This protein binds this small molecule.
Small molecule (SMILES): NCC(=O)O

Sequence of chain 1.D:
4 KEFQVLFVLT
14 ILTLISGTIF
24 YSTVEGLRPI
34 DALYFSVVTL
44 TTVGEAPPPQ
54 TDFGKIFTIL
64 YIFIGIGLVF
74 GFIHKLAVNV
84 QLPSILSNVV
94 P

Binding-site contacts:
Ligand atom N contacts residue THR54 of chain 1.D at 3.9 Å.
Ligand atom CA contacts residue THR54 of chain 1.D at 3.7 Å.
Ligand atom OXT contacts residue GLU28 of chain 1.D at 3.8 Å.
Ligand atom OXT contacts residue VAL27 of chain 1.D at 4.0 Å.
Ligand atom OXT contacts residue THR54 of chain 1.D at 4.1 Å.
Ligand atom C contacts residue GLU28 of chain 1.D at 4.4 Å.
Ligand atom CA contacts residue VAL27 of chain 1.D at 3.6 Å (hydrophobic).
Ligand atom N contacts residue VAL27 of chain 1.D at 2.5 Å (h-bond).
Ligand atom C contacts residue THR54 of chain 1.D at 4.4 Å.
Ligand atom C contacts residue VAL27 of chain 1.D at 3.8 Å (hydrophobic).
Ligand atom O contacts residue VAL27 of chain 1.D at 4.4 Å.